Binding-site contacts:
Ligand atom C8 contacts residue ASN11 of chain 3.A at 4.5 Å.
Ligand atom C3 contacts residue ASN11 of chain 3.A at 3.8 Å.
Ligand atom C1 contacts residue ASN11 of chain 3.A at 1.5 Å.
Ligand atom C2 contacts residue ASN11 of chain 3.A at 2.5 Å.
Ligand atom C7 contacts residue ASN11 of chain 3.A at 3.3 Å.
Ligand atom N2 contacts residue ASN11 of chain 3.A at 3.1 Å (h-bond).
Ligand atom O7 contacts residue ASN11 of chain 3.A at 2.9 Å (h-bond).
Ligand atom C5 contacts residue ASN11 of chain 3.A at 3.6 Å.
Ligand atom O5 contacts residue ASN11 of chain 3.A at 2.2 Å (h-bond).
Ligand atom C4 contacts residue ASN11 of chain 3.A at 4.2 Å.

Sequence of chain 3.A:
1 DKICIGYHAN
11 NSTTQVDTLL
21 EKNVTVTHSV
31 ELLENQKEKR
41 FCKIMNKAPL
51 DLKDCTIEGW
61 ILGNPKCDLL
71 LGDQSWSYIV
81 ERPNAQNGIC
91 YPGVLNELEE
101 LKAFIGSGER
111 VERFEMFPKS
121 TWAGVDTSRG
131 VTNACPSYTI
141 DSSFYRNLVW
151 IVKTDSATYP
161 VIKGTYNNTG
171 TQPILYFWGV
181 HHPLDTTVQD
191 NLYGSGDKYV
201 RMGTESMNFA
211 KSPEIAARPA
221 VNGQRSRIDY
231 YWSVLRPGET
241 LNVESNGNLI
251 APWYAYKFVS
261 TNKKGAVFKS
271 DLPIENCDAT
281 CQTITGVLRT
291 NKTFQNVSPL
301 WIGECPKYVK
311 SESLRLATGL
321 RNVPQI

The protein below binds the small molecule below.
Small molecule (SMILES): CC(=O)N[C@@H]1[C@@H](O)[C@H](O)[C@@H](CO)O[C@H]1O